A small-molecule ligand and the protein it binds are described below.
Small molecule (SMILES): CC(=O)N[C@@H]1[C@@H](O)[C@H](O)[C@@H](CO)O[C@H]1O

Sequence of chain 1.A:
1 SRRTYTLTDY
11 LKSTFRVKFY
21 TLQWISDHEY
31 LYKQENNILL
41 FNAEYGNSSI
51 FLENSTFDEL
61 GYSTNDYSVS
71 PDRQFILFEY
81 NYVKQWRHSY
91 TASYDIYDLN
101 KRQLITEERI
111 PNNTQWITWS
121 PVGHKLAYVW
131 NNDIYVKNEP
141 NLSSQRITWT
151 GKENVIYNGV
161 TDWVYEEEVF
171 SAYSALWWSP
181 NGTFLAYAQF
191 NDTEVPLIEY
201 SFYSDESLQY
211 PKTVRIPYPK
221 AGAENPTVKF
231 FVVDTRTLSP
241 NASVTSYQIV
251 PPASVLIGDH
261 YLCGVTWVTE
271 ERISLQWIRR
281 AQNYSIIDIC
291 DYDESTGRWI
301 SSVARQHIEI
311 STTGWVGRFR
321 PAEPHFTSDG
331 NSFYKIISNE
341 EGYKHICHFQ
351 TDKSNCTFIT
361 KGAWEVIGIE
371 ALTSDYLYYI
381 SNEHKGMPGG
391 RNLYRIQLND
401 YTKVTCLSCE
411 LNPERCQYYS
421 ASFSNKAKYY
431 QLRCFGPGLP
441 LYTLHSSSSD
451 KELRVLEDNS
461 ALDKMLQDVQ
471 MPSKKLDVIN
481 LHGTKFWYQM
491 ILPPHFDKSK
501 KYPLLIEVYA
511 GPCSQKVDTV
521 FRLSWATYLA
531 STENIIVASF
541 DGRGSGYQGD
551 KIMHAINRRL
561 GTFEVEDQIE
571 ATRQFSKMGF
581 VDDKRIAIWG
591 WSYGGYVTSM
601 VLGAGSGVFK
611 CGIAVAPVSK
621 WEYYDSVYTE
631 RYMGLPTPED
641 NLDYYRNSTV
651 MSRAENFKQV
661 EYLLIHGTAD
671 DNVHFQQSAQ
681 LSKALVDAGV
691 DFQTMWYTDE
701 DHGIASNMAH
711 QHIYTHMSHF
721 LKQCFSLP

Binding-site contacts:
Ligand atom C7 contacts residue ASN47 of chain 1.A at 3.2 Å.
Ligand atom C8 contacts residue SER49 of chain 1.A at 3.2 Å.
Ligand atom O5 contacts residue ASN47 of chain 1.A at 2.4 Å (h-bond).
Ligand atom O7 contacts residue SER48 of chain 1.A at 2.9 Å (h-bond).
Ligand atom O7 contacts residue LEU40 of chain 1.A at 4.3 Å.
Ligand atom O7 contacts residue SER49 of chain 1.A at 3.8 Å.
Ligand atom C1 contacts residue TYR45 of chain 1.A at 4.3 Å (hydrophobic).
Ligand atom C1 contacts residue ASN47 of chain 1.A at 1.4 Å.
Ligand atom C8 contacts residue ASN47 of chain 1.A at 4.5 Å.
Ligand atom C2 contacts residue ASN42 of chain 1.A at 4.2 Å.
Ligand atom C3 contacts residue ASN47 of chain 1.A at 3.8 Å.
Ligand atom N2 contacts residue ASN47 of chain 1.A at 2.8 Å (h-bond).
Ligand atom C5 contacts residue TYR45 of chain 1.A at 4.4 Å (hydrophobic).
Ligand atom C1 contacts residue ASN42 of chain 1.A at 4.4 Å.
Ligand atom O7 contacts residue ASN47 of chain 1.A at 2.9 Å (h-bond).
Ligand atom C7 contacts residue ASN42 of chain 1.A at 4.2 Å.
Ligand atom N2 contacts residue ASN42 of chain 1.A at 3.5 Å.
Ligand atom C8 contacts residue SER48 of chain 1.A at 4.2 Å.
Ligand atom C4 contacts residue ASN47 of chain 1.A at 4.3 Å.
Ligand atom C7 contacts residue SER49 of chain 1.A at 4.1 Å.
Ligand atom C3 contacts residue ASN42 of chain 1.A at 3.8 Å.
Ligand atom C7 contacts residue SER48 of chain 1.A at 4.0 Å.
Ligand atom C5 contacts residue ASN47 of chain 1.A at 3.7 Å.
Ligand atom O3 contacts residue ASN42 of chain 1.A at 4.3 Å.
Ligand atom C8 contacts residue LEU40 of chain 1.A at 3.5 Å (hydrophobic).
Ligand atom C7 contacts residue LEU40 of chain 1.A at 4.2 Å (hydrophobic).
Ligand atom C2 contacts residue ASN47 of chain 1.A at 2.5 Å.